Sequence of chain 11.A:
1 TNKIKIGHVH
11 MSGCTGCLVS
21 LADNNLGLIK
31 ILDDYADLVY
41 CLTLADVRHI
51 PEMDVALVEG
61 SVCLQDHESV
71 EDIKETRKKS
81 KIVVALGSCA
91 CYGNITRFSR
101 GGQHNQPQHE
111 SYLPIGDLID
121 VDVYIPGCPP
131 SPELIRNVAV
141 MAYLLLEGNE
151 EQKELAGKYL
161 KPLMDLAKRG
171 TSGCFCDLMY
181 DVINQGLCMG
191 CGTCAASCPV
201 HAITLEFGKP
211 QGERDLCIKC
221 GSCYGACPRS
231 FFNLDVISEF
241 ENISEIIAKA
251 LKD

A small-molecule ligand and the protein it binds are described below.
Small molecule (SMILES): C[C@@H](O)[C@@H](C)O

Sequence of chain 11.C:
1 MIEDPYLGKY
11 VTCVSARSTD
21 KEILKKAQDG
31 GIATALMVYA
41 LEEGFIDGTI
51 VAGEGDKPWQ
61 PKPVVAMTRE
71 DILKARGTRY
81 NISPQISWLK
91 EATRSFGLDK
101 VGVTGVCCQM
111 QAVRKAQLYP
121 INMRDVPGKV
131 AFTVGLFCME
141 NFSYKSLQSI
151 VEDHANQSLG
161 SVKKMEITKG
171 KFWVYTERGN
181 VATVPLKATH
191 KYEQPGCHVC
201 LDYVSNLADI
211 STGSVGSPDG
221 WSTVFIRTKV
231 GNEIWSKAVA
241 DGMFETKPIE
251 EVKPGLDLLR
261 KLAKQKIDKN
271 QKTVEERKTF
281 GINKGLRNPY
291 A

Binding-site contacts:
Ligand atom O5 contacts residue SER244 of chain 11.A at 4.3 Å.
Ligand atom C3 contacts residue GLN117 of chain 11.C at 3.6 Å.
Ligand atom C1 contacts residue GLU241 of chain 11.A at 3.6 Å.
Ligand atom C1 contacts residue SER244 of chain 11.A at 4.2 Å.
Ligand atom O6 contacts residue GLN117 of chain 11.C at 3.4 Å (h-bond).
Ligand atom C4 contacts residue GLN117 of chain 11.C at 3.6 Å.
Ligand atom C4 contacts residue PHE240 of chain 11.A at 3.9 Å (hydrophobic).
Ligand atom O6 contacts residue ARG114 of chain 11.C at 3.7 Å.
Ligand atom C3 contacts residue SER244 of chain 11.A at 4.4 Å.
Ligand atom C4 contacts residue SER244 of chain 11.A at 3.4 Å.